Sequence of chain 3.A:
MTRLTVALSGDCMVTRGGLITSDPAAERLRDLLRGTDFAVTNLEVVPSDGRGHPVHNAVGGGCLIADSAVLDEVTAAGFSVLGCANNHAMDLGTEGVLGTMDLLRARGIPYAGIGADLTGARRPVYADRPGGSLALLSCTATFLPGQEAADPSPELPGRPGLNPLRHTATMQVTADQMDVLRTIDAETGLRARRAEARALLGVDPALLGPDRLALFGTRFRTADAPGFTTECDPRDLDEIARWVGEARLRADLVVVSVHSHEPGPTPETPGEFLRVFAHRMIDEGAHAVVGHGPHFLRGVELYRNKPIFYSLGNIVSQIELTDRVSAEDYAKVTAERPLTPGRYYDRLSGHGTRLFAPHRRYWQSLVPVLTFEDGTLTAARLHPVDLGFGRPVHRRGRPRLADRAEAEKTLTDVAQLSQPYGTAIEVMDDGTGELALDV

Sequence of chain 5.A:
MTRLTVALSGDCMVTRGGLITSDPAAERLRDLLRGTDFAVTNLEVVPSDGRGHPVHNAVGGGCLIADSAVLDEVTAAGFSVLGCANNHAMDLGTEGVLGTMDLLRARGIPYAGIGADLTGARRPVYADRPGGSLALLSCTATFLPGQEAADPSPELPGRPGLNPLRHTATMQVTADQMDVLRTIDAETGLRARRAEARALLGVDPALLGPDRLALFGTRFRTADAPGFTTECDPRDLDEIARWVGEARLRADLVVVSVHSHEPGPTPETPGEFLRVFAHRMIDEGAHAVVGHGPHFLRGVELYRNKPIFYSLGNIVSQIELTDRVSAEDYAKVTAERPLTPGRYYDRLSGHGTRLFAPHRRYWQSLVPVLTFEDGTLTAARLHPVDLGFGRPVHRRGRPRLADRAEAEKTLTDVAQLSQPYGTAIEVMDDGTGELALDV

This protein binds this small molecule.
Small molecule (SMILES): NCC(=O)N[C@@H](CSSC[C@H](N)C(=O)N[C@@H](Cc1ccccc1)C(=O)NCC(=O)O)C(=O)NCC(=O)N[C@H](C=O)Cc1ccc(O)cc1

Binding-site contacts:
Ligand atom CZ contacts residue GLY61 of chain 3.A at 3.6 Å.
Ligand atom O contacts residue ARG193 of chain 5.A at 3.4 Å (salt-bridge).
Ligand atom C contacts residue GLY60 of chain 3.A at 3.5 Å.
Ligand atom CA contacts residue HIS295 of chain 3.A at 3.3 Å.
Ligand atom OXT contacts residue MET13 of chain 3.A at 3.4 Å (h-bond).
Ligand atom O contacts residue HIS261 of chain 3.A at 3.4 Å.
Ligand atom OXT contacts residue HIS88 of chain 3.A at 3.4 Å.
Ligand atom O contacts residue ASN87 of chain 3.A at 3.2 Å (h-bond).
Ligand atom OXT contacts residue HIS295 of chain 3.A at 3.2 Å.
Ligand atom C contacts residue HIS88 of chain 3.A at 3.1 Å.
Ligand atom CD2 contacts residue GLY61 of chain 3.A at 3.6 Å.
Ligand atom CB contacts residue PHE356 of chain 3.A at 3.4 Å (hydrophobic).
Ligand atom C contacts residue CA1 of chain 3.D at 3.4 Å.
Ligand atom CA contacts residue HIS88 of chain 3.A at 3.6 Å.
Ligand atom N contacts residue VAL59 of chain 3.A at 3.7 Å.
Ligand atom C contacts residue HIS295 of chain 3.A at 3.4 Å.
Ligand atom CD2 contacts residue PHE356 of chain 3.A at 3.4 Å (hydrophobic).
Ligand atom O contacts residue HIS295 of chain 3.A at 2.5 Å (h-bond).
Ligand atom C contacts residue GLU44 of chain 3.A at 3.5 Å.
Ligand atom CB contacts residue VAL59 of chain 3.A at 3.6 Å (hydrophobic).
Ligand atom O contacts residue GLU44 of chain 3.A at 3.3 Å (salt-bridge).
Ligand atom CE2 contacts residue PRO263 of chain 3.A at 3.6 Å (hydrophobic).
Ligand atom C contacts residue HIS261 of chain 3.A at 3.7 Å.
Ligand atom SG contacts residue VAL59 of chain 3.A at 3.5 Å.
Ligand atom OH contacts residue HIS167 of chain 3.A at 3.5 Å.
Ligand atom O contacts residue HIS261 of chain 3.A at 3.0 Å.
Ligand atom O contacts residue HIS88 of chain 3.A at 3.1 Å (h-bond).
Ligand atom CE2 contacts residue GLY61 of chain 3.A at 3.5 Å.
Ligand atom O contacts residue VAL59 of chain 3.A at 2.9 Å (h-bond).
Ligand atom O contacts residue GLY60 of chain 3.A at 3.4 Å.
Ligand atom OXT contacts residue CA1 of chain 3.D at 3.4 Å.
Ligand atom OH contacts residue GLU262 of chain 3.A at 3.4 Å.
Ligand atom C contacts residue VAL59 of chain 3.A at 3.4 Å (hydrophobic).
Ligand atom C contacts residue HIS295 of chain 3.A at 3.3 Å.
Ligand atom OXT contacts residue GLU44 of chain 3.A at 2.9 Å (salt-bridge).
Ligand atom O contacts residue CA1 of chain 3.D at 2.5 Å.
Ligand atom CB contacts residue HIS261 of chain 3.A at 3.5 Å.
Ligand atom N contacts residue GLY60 of chain 3.A at 2.6 Å (h-bond).
Ligand atom O contacts residue HIS295 of chain 3.A at 3.7 Å.
Ligand atom CA contacts residue GLY60 of chain 3.A at 3.2 Å.